Binding-site contacts:
Ligand atom C4 contacts residue ASN370 of chain 1.B at 3.4 Å.
Ligand atom C3 contacts residue SER371 of chain 1.B at 3.7 Å.
Ligand atom C8 contacts residue ASN343 of chain 1.B at 4.2 Å.
Ligand atom C2 contacts residue VAL367 of chain 1.B at 4.0 Å (hydrophobic).
Ligand atom C3 contacts residue ASN370 of chain 1.B at 3.3 Å.
Ligand atom N2 contacts residue ASN343 of chain 1.B at 3.0 Å (h-bond).
Ligand atom O3 contacts residue VAL367 of chain 1.B at 2.8 Å (h-bond).
Ligand atom O3 contacts residue SER371 of chain 1.B at 4.2 Å.
Ligand atom C7 contacts residue ASN343 of chain 1.B at 2.9 Å.
Ligand atom O3 contacts residue ASN370 of chain 1.B at 2.8 Å (h-bond).
Ligand atom C8 contacts residue PHE342 of chain 1.B at 3.3 Å (hydrophobic).
Ligand atom O7 contacts residue VAL367 of chain 1.B at 4.5 Å.
Ligand atom C8 contacts residue PHE338 of chain 1.B at 3.8 Å (hydrophobic).
Ligand atom C5 contacts residue ASN343 of chain 1.B at 3.6 Å.
Ligand atom C8 contacts residue GLY339 of chain 1.B at 3.4 Å.
Ligand atom C3 contacts residue ASN343 of chain 1.B at 3.8 Å.
Ligand atom C8 contacts residue VAL367 of chain 1.B at 4.4 Å (hydrophobic).
Ligand atom C3 contacts residue VAL367 of chain 1.B at 4.0 Å (hydrophobic).
Ligand atom C4 contacts residue ASN343 of chain 1.B at 4.2 Å.
Ligand atom O7 contacts residue GLY339 of chain 1.B at 2.9 Å.
Ligand atom C7 contacts residue GLY339 of chain 1.B at 3.5 Å.
Ligand atom O4 contacts residue ASN370 of chain 1.B at 2.5 Å (h-bond).
Ligand atom C7 contacts residue PHE342 of chain 1.B at 4.3 Å (hydrophobic).
Ligand atom C2 contacts residue ASN343 of chain 1.B at 2.5 Å.
Ligand atom C7 contacts residue VAL367 of chain 1.B at 4.0 Å (hydrophobic).
Ligand atom C1 contacts residue ASN343 of chain 1.B at 1.4 Å.
Ligand atom O5 contacts residue ASN343 of chain 1.B at 2.3 Å (h-bond).
Ligand atom C5 contacts residue SER371 of chain 1.B at 4.4 Å.
Ligand atom C4 contacts residue SER371 of chain 1.B at 4.0 Å.
Ligand atom O7 contacts residue ASN343 of chain 1.B at 2.4 Å (h-bond).
Ligand atom N2 contacts residue LEU368 of chain 1.B at 4.4 Å.
Ligand atom O4 contacts residue SER371 of chain 1.B at 3.4 Å.
Ligand atom N2 contacts residue VAL367 of chain 1.B at 3.7 Å.
Ligand atom C7 contacts residue LEU368 of chain 1.B at 4.4 Å (hydrophobic).
Ligand atom C8 contacts residue LEU368 of chain 1.B at 3.3 Å (hydrophobic).

A protein and the small-molecule ligand that binds it are described below.
Small molecule (SMILES): CC(=O)N[C@@H]1[C@@H](O)[C@H](O)[C@@H](CO)O[C@H]1O

Sequence of chain 1.B:
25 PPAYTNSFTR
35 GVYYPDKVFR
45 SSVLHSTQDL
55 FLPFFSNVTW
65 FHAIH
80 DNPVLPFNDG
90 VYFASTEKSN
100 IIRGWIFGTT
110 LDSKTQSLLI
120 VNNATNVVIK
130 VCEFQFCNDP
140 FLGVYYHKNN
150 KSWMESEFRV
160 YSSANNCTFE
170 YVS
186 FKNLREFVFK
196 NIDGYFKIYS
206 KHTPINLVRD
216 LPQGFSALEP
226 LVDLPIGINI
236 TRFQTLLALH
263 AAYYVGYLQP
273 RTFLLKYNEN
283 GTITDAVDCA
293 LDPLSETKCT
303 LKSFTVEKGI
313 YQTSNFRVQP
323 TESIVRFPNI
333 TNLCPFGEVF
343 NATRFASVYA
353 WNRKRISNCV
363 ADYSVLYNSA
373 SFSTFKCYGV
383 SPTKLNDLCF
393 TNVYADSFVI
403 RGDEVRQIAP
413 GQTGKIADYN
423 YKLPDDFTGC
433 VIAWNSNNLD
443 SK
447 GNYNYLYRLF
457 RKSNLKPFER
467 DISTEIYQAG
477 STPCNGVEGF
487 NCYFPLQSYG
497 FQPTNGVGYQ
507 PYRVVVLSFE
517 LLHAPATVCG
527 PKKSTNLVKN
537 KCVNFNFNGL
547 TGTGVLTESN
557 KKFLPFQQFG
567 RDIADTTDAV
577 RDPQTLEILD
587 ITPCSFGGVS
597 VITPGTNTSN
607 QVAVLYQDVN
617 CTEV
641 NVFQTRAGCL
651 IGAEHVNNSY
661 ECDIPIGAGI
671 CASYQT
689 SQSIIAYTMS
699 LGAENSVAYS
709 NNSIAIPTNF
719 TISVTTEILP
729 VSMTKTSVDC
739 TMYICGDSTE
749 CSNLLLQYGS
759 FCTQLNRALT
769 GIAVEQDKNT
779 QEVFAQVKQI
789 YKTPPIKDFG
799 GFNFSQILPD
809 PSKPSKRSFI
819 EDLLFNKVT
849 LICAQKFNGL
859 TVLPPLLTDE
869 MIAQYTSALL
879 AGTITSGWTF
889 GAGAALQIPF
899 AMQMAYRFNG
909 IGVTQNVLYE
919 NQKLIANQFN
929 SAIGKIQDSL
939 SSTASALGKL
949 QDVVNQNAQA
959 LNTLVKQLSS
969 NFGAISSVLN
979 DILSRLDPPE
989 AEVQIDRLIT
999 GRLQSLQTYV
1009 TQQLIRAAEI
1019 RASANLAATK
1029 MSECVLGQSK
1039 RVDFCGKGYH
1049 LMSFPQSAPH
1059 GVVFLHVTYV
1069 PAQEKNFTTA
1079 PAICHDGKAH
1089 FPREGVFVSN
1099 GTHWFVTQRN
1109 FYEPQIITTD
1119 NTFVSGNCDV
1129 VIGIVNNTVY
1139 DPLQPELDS